Sequence of chain 1.B:
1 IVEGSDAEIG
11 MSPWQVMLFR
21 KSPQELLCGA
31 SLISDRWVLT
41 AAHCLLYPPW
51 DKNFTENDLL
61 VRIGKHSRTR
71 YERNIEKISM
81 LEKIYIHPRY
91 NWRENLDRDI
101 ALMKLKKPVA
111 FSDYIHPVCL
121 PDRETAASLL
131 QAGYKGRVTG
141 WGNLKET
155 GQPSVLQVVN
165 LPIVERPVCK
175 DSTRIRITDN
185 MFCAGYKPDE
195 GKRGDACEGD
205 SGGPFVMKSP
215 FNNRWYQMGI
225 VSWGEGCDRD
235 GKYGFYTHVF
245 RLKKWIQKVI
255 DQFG

The small molecule below binds the protein below.
Small molecule (SMILES): [H]/N=C(\N)c1ccc(CNC(=O)[C@@H]2CCCN2C(=O)[C@@H](CCCN/C(N)=N/[H])NS(=O)(=O)Cc2ccccc2)cc1

Binding-site contacts:
Ligand atom C37 contacts residue ALA200 of chain 1.B at 3.2 Å (hydrophobic).
Ligand atom C32 contacts residue ILE179 of chain 1.B at 3.5 Å (hydrophobic).
Ligand atom C19 contacts residue SER205 of chain 1.B at 2.9 Å.
Ligand atom N38 contacts residue ALA200 of chain 1.B at 3.4 Å (h-bond).
Ligand atom N38 contacts residue GLY238 of chain 1.B at 3.5 Å.
Ligand atom C25 contacts residue VAL225 of chain 1.B at 3.7 Å (hydrophobic).
Ligand atom O26 contacts residue TRP50 of chain 1.B at 3.7 Å.
Ligand atom C24 contacts residue TRP227 of chain 1.B at 3.6 Å (hydrophobic).
Ligand atom C25 contacts residue SER226 of chain 1.B at 3.6 Å.
Ligand atom C25 contacts residue TRP227 of chain 1.B at 3.6 Å (hydrophobic).
Ligand atom O27 contacts residue GLY228 of chain 1.B at 3.1 Å (h-bond).
Ligand atom N39 contacts residue CYS231 of chain 1.B at 3.8 Å.
Ligand atom N36 contacts residue GLU229 of chain 1.B at 3.5 Å (salt-bridge).
Ligand atom C1 contacts residue GLU202 of chain 1.B at 3.5 Å.
Ligand atom N33 contacts residue ILE179 of chain 1.B at 3.3 Å.
Ligand atom N39 contacts residue GLY230 of chain 1.B at 2.9 Å (h-bond).
Ligand atom C34 contacts residue GLU229 of chain 1.B at 3.6 Å.
Ligand atom N18 contacts residue SER205 of chain 1.B at 3.6 Å.
Ligand atom C24 contacts residue VAL225 of chain 1.B at 3.7 Å (hydrophobic).
Ligand atom N9 contacts residue GLY228 of chain 1.B at 2.8 Å (h-bond).
Ligand atom C16 contacts residue TRP50 of chain 1.B at 3.7 Å (hydrophobic).
Ligand atom N38 contacts residue ASP199 of chain 1.B at 2.9 Å (salt-bridge).
Ligand atom O28 contacts residue GLY228 of chain 1.B at 3.3 Å (h-bond).
Ligand atom N18 contacts residue HIS43 of chain 1.B at 3.5 Å (h-bond).
Ligand atom C34 contacts residue ILE179 of chain 1.B at 3.5 Å (hydrophobic).
Ligand atom C6 contacts residue CYS231 of chain 1.B at 3.6 Å (hydrophobic).
Ligand atom S8 contacts residue GLY228 of chain 1.B at 3.3 Å (h-bond).
Ligand atom C23 contacts residue GLY228 of chain 1.B at 3.7 Å.
Ligand atom N39 contacts residue ASP199 of chain 1.B at 2.8 Å (salt-bridge).
Ligand atom C22 contacts residue GLY230 of chain 1.B at 3.8 Å.
Ligand atom N39 contacts residue ALA200 of chain 1.B at 3.1 Å (h-bond).
Ligand atom N33 contacts residue GLU229 of chain 1.B at 2.9 Å (salt-bridge).
Ligand atom O27 contacts residue TRP227 of chain 1.B at 3.3 Å.
Ligand atom C2 contacts residue GLU202 of chain 1.B at 3.7 Å.
Ligand atom C15 contacts residue TYR47 of chain 1.B at 3.5 Å (hydrophobic).
Ligand atom C7 contacts residue GLY228 of chain 1.B at 3.3 Å.
Ligand atom N35 contacts residue ILE179 of chain 1.B at 3.5 Å.
Ligand atom O28 contacts residue GLY230 of chain 1.B at 3.1 Å (h-bond).
Ligand atom N18 contacts residue SER226 of chain 1.B at 3.0 Å (h-bond).
Ligand atom C37 contacts residue ASP199 of chain 1.B at 3.6 Å.